Sequence of chain 2.A:
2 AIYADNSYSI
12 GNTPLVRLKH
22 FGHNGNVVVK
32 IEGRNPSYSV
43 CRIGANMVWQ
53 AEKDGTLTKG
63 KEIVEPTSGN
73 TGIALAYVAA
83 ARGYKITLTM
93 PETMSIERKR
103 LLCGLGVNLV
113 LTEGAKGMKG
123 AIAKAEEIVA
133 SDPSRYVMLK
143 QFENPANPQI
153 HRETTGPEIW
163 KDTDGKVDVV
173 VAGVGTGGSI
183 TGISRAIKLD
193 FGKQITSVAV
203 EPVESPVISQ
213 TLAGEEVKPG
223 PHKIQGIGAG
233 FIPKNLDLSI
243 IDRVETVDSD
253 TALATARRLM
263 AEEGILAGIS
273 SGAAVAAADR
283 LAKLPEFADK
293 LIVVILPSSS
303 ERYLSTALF

A protein and the small-molecule ligand that binds it are described below.
Small molecule (SMILES): CC[C@H](C)[C@@H](C=O)NC(=O)[C@@H](N)CC(N)=O

Binding-site contacts:
Ligand atom OD1 contacts residue GLY71 of chain 2.A at 3.1 Å (h-bond).
Ligand atom CG2 contacts residue LLP42 of chain 2.A at 3.9 Å.
Ligand atom O contacts residue THR73 of chain 2.A at 3.8 Å.
Ligand atom O contacts residue GLY71 of chain 2.A at 4.1 Å.
Ligand atom ND2 contacts residue MET120 of chain 2.A at 3.9 Å.
Ligand atom CB contacts residue MET120 of chain 2.A at 3.9 Å (hydrophobic).
Ligand atom CA contacts residue GLY71 of chain 2.A at 3.3 Å.
Ligand atom C contacts residue GLY71 of chain 2.A at 3.8 Å.
Ligand atom CB contacts residue GLY71 of chain 2.A at 4.1 Å.
Ligand atom ND2 contacts residue SER70 of chain 2.A at 2.6 Å (h-bond).
Ligand atom ND2 contacts residue PRO93 of chain 2.A at 4.0 Å.
Ligand atom ND2 contacts residue MET96 of chain 2.A at 3.3 Å (h-bond).
Ligand atom CG1 contacts residue PHE144 of chain 2.A at 4.1 Å (hydrophobic).
Ligand atom C contacts residue ASN72 of chain 2.A at 4.0 Å.
Ligand atom OD1 contacts residue SER70 of chain 2.A at 2.7 Å (h-bond).
Ligand atom N contacts residue MET120 of chain 2.A at 3.5 Å.
Ligand atom C contacts residue THR73 of chain 2.A at 3.5 Å.
Ligand atom CG2 contacts residue GLN143 of chain 2.A at 4.1 Å.
Ligand atom OD1 contacts residue MET96 of chain 2.A at 3.4 Å.
Ligand atom C contacts residue GLN143 of chain 2.A at 4.0 Å.
Ligand atom CG2 contacts residue GLY228 of chain 2.A at 4.0 Å.
Ligand atom CA contacts residue THR69 of chain 2.A at 3.5 Å.
Ligand atom N contacts residue THR69 of chain 2.A at 3.6 Å (h-bond).
Ligand atom CG contacts residue GLY71 of chain 2.A at 3.8 Å.
Ligand atom CD1 contacts residue GLY228 of chain 2.A at 3.7 Å.
Ligand atom O contacts residue LLP42 of chain 2.A at 3.1 Å (h-bond).
Ligand atom CA contacts residue SER70 of chain 2.A at 3.5 Å.
Ligand atom C contacts residue THR69 of chain 2.A at 4.0 Å.
Ligand atom N contacts residue GLY71 of chain 2.A at 4.2 Å.
Ligand atom CB contacts residue SER70 of chain 2.A at 4.2 Å.
Ligand atom O contacts residue ASN72 of chain 2.A at 3.7 Å.
Ligand atom N contacts residue SER70 of chain 2.A at 3.6 Å (h-bond).
Ligand atom CG contacts residue MET96 of chain 2.A at 3.8 Å (hydrophobic).
Ligand atom N contacts residue GLY71 of chain 2.A at 4.2 Å.
Ligand atom CG contacts residue SER70 of chain 2.A at 2.9 Å.
Ligand atom N contacts residue GLN143 of chain 2.A at 4.2 Å.
Ligand atom C contacts residue LLP42 of chain 2.A at 4.0 Å.
Ligand atom N contacts residue PRO68 of chain 2.A at 3.5 Å (h-bond).
Ligand atom N contacts residue THR69 of chain 2.A at 3.0 Å.
Ligand atom CB contacts residue PHE144 of chain 2.A at 4.1 Å (hydrophobic).